This protein binds this small molecule.
Small molecule (SMILES): O=C(O)[C@@H]1O[C@H](O[C@H]2[C@@H](OS(=O)(=O)O)O[C@@H](O)[C@H](NS(=O)(=O)O)[C@H]2O)[C@@H](OS(=O)(=O)O)[C@H](O)[C@@H]1O

Sequence of chain 5.B:
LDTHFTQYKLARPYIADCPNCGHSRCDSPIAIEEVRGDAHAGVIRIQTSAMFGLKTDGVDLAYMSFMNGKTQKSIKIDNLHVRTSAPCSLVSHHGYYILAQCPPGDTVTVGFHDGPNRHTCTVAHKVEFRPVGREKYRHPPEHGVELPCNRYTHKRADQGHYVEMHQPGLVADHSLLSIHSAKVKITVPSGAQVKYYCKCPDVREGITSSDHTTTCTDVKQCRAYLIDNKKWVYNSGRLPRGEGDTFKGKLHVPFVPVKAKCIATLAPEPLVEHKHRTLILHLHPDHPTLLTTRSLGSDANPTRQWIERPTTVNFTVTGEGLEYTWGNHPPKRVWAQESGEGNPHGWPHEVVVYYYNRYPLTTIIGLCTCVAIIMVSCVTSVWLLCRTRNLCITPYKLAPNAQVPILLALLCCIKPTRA

Binding-site contacts:
Ligand atom OBA contacts residue HIS114 of chain 5.B at 3.0 Å (h-bond).
Ligand atom SAG contacts residue ASN80 of chain 5.B at 4.3 Å.
Ligand atom OAH contacts residue HIS82 of chain 5.B at 3.1 Å (h-bond).
Ligand atom OAF contacts residue HIS82 of chain 5.B at 3.2 Å (h-bond).
Ligand atom O3 contacts residue HIS82 of chain 5.B at 3.9 Å.
Ligand atom C6 contacts residue ASN80 of chain 5.B at 3.8 Å.
Ligand atom O4 contacts residue HIS114 of chain 5.B at 3.6 Å.
Ligand atom O3 contacts residue HIS114 of chain 5.B at 3.3 Å (h-bond).
Ligand atom OAB contacts residue ASN80 of chain 5.B at 4.5 Å.
Ligand atom OBA contacts residue HIS82 of chain 5.B at 4.3 Å.
Ligand atom C3 contacts residue HIS82 of chain 5.B at 4.3 Å.
Ligand atom O6B contacts residue ASN80 of chain 5.B at 3.0 Å (h-bond).
Ligand atom OBC contacts residue HIS114 of chain 5.B at 4.1 Å.
Ligand atom SAG contacts residue HIS82 of chain 5.B at 3.7 Å.
Ligand atom OAH contacts residue ASN80 of chain 5.B at 3.2 Å (h-bond).
Ligand atom O6A contacts residue ASN80 of chain 5.B at 4.5 Å.
Ligand atom C4 contacts residue ASN80 of chain 5.B at 4.0 Å.
Ligand atom O4 contacts residue ASN80 of chain 5.B at 3.1 Å (h-bond).
Ligand atom N2 contacts residue HIS82 of chain 5.B at 4.5 Å.
Ligand atom C2 contacts residue HIS82 of chain 5.B at 4.2 Å.
Ligand atom SBB contacts residue HIS114 of chain 5.B at 4.2 Å.